Sequence of chain 1.B:
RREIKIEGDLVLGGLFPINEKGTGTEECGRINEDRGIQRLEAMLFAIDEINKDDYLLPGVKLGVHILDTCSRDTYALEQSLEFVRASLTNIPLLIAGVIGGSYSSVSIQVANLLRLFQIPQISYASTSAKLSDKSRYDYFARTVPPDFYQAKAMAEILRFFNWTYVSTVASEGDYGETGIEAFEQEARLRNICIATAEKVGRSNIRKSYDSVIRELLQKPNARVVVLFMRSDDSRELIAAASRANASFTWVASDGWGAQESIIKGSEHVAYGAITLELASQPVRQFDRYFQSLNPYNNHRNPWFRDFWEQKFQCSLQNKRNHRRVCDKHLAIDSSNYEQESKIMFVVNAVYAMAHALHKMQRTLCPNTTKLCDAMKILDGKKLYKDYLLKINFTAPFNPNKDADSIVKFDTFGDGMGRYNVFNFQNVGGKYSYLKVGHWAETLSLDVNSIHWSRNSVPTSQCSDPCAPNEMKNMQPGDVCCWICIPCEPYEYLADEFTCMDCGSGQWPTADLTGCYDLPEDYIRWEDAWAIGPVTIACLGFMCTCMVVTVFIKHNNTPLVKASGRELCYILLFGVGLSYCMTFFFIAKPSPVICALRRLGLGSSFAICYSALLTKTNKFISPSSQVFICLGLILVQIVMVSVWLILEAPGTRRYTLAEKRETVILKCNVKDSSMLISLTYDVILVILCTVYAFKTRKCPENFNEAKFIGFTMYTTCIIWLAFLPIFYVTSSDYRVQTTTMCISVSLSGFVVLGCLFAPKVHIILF

Binding-site contacts:
Ligand atom OE1 contacts residue ARG77 of chain 1.B at 3.4 Å (salt-bridge).
Ligand atom C contacts residue SER160 of chain 1.B at 3.2 Å.
Ligand atom OE2 contacts residue SER158 of chain 1.B at 2.3 Å (h-bond).
Ligand atom OE1 contacts residue ARG73 of chain 1.B at 2.6 Å (salt-bridge).
Ligand atom C contacts residue SER158 of chain 1.B at 3.9 Å.
Ligand atom CB contacts residue ALA181 of chain 1.B at 4.0 Å (hydrophobic).
Ligand atom CA contacts residue SER158 of chain 1.B at 4.2 Å.
Ligand atom CG contacts residue ALA181 of chain 1.B at 3.2 Å (hydrophobic).
Ligand atom C contacts residue TYR231 of chain 1.B at 3.9 Å (hydrophobic).
Ligand atom C contacts residue TYR159 of chain 1.B at 4.0 Å (hydrophobic).
Ligand atom CG contacts residue ASP310 of chain 1.B at 3.6 Å.
Ligand atom O contacts residue THR183 of chain 1.B at 3.5 Å (h-bond).
Ligand atom OE2 contacts residue ARG73 of chain 1.B at 3.8 Å.
Ligand atom O contacts residue SER158 of chain 1.B at 4.1 Å.
Ligand atom OE2 contacts residue ARG77 of chain 1.B at 3.3 Å (salt-bridge).
Ligand atom CD contacts residue ALA181 of chain 1.B at 4.0 Å (hydrophobic).
Ligand atom O contacts residue SER160 of chain 1.B at 2.3 Å (h-bond).
Ligand atom OXT contacts residue TYR231 of chain 1.B at 3.8 Å.
Ligand atom OXT contacts residue SER160 of chain 1.B at 3.2 Å (h-bond).
Ligand atom CA contacts residue ALA181 of chain 1.B at 3.7 Å (hydrophobic).
Ligand atom O contacts residue TYR159 of chain 1.B at 3.8 Å.
Ligand atom OE2 contacts residue ALA181 of chain 1.B at 4.0 Å.
Ligand atom OE1 contacts residue ASP310 of chain 1.B at 4.0 Å.
Ligand atom CD contacts residue SER158 of chain 1.B at 3.5 Å.
Ligand atom OXT contacts residue TYR159 of chain 1.B at 3.5 Å.
Ligand atom N contacts residue THR183 of chain 1.B at 3.2 Å (h-bond).
Ligand atom CD contacts residue ARG77 of chain 1.B at 3.8 Å.
Ligand atom CB contacts residue SER158 of chain 1.B at 3.6 Å.
Ligand atom O contacts residue ALA181 of chain 1.B at 3.8 Å.
Ligand atom CB contacts residue ASP310 of chain 1.B at 3.8 Å.
Ligand atom CA contacts residue TYR231 of chain 1.B at 4.1 Å (hydrophobic).
Ligand atom N contacts residue ALA181 of chain 1.B at 2.7 Å (h-bond).
Ligand atom CG contacts residue SER158 of chain 1.B at 3.3 Å.
Ligand atom OXT contacts residue SER158 of chain 1.B at 4.0 Å.
Ligand atom O contacts residue SER182 of chain 1.B at 3.7 Å.
Ligand atom C contacts residue ALA181 of chain 1.B at 4.1 Å (hydrophobic).
Ligand atom CD contacts residue ARG73 of chain 1.B at 3.5 Å.
Ligand atom N contacts residue ASP310 of chain 1.B at 2.6 Å (salt-bridge).
Ligand atom CA contacts residue ASP310 of chain 1.B at 3.3 Å.
Ligand atom O contacts residue TYR231 of chain 1.B at 3.9 Å.

The small molecule below binds the protein below.
Small molecule (SMILES): N[C@@H](CCC(=O)O)C(=O)O